Sequence of chain 1.A:
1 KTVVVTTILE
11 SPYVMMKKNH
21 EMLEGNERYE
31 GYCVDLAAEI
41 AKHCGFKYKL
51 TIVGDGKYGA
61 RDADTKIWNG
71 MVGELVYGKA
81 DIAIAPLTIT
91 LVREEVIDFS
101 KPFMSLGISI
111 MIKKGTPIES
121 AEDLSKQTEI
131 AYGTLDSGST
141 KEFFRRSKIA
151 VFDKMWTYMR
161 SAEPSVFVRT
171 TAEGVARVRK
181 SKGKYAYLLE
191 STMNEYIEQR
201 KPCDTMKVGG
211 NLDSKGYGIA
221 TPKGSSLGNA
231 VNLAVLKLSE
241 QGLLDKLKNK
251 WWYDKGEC

The small molecule below binds the protein below.
Small molecule (SMILES): N[C@@H](CCC(=O)O)C(=O)O

Binding-site contacts:
Ligand atom OXT contacts residue THR88 of chain 1.A at 2.6 Å (h-bond).
Ligand atom O contacts residue SER139 of chain 1.A at 3.0 Å (h-bond).
Ligand atom CD contacts residue GLU190 of chain 1.A at 3.8 Å.
Ligand atom N contacts residue PRO86 of chain 1.A at 2.9 Å (h-bond).
Ligand atom N contacts residue GLU190 of chain 1.A at 2.7 Å (salt-bridge).
Ligand atom C contacts residue THR88 of chain 1.A at 3.5 Å.
Ligand atom CD contacts residue LEU135 of chain 1.A at 4.1 Å (hydrophobic).
Ligand atom N contacts residue THR88 of chain 1.A at 2.8 Å (h-bond).
Ligand atom OE2 contacts residue GLY138 of chain 1.A at 3.6 Å.
Ligand atom O contacts residue ARG93 of chain 1.A at 2.7 Å (salt-bridge).
Ligand atom C contacts residue PRO86 of chain 1.A at 4.2 Å (hydrophobic).
Ligand atom O contacts residue TYR58 of chain 1.A at 3.4 Å.
Ligand atom OXT contacts residue SER139 of chain 1.A at 4.1 Å.
Ligand atom OXT contacts residue ARG93 of chain 1.A at 2.8 Å (salt-bridge).
Ligand atom CD contacts residue THR140 of chain 1.A at 3.2 Å.
Ligand atom N contacts residue SER139 of chain 1.A at 4.1 Å.
Ligand atom C contacts residue SER139 of chain 1.A at 3.5 Å.
Ligand atom CB contacts residue LEU135 of chain 1.A at 4.1 Å (hydrophobic).
Ligand atom CG contacts residue GLU190 of chain 1.A at 3.5 Å.
Ligand atom CB contacts residue GLU190 of chain 1.A at 4.0 Å.
Ligand atom N contacts residue TYR217 of chain 1.A at 3.7 Å.
Ligand atom OE2 contacts residue GLU190 of chain 1.A at 4.2 Å.
Ligand atom CB contacts residue TYR58 of chain 1.A at 3.5 Å (hydrophobic).
Ligand atom OXT contacts residue LEU87 of chain 1.A at 3.4 Å.
Ligand atom OE1 contacts residue THR140 of chain 1.A at 2.7 Å (h-bond).
Ligand atom CA contacts residue TYR58 of chain 1.A at 4.2 Å (hydrophobic).
Ligand atom OE2 contacts residue SER139 of chain 1.A at 3.2 Å (h-bond).
Ligand atom O contacts residue GLY138 of chain 1.A at 3.5 Å.
Ligand atom CA contacts residue SER139 of chain 1.A at 3.4 Å.
Ligand atom CA contacts residue THR88 of chain 1.A at 3.3 Å.
Ligand atom CA contacts residue PRO86 of chain 1.A at 4.0 Å (hydrophobic).
Ligand atom C contacts residue ARG93 of chain 1.A at 3.4 Å.
Ligand atom OXT contacts residue TYR58 of chain 1.A at 3.6 Å.
Ligand atom OE2 contacts residue THR140 of chain 1.A at 3.1 Å (h-bond).
Ligand atom C contacts residue TYR58 of chain 1.A at 3.7 Å (hydrophobic).
Ligand atom CA contacts residue GLU190 of chain 1.A at 3.3 Å.
Ligand atom CG contacts residue LEU135 of chain 1.A at 3.8 Å (hydrophobic).
Ligand atom CG contacts residue TYR58 of chain 1.A at 4.2 Å (hydrophobic).
Ligand atom OE1 contacts residue GLU190 of chain 1.A at 3.9 Å.
Ligand atom OXT contacts residue PRO86 of chain 1.A at 3.6 Å (h-bond).